Binding-site contacts:
Ligand atom OXT contacts residue THR50 of chain 1.J at 3.4 Å (h-bond).
Ligand atom CG contacts residue SER51 of chain 1.I at 3.8 Å.
Ligand atom CH2 contacts residue ILE20 of chain 1.J at 4.1 Å (hydrophobic).
Ligand atom N contacts residue ASP27 of chain 1.I at 3.1 Å (salt-bridge).
Ligand atom CD1 contacts residue ALA52 of chain 1.I at 4.0 Å (hydrophobic).
Ligand atom CB contacts residue THR28 of chain 1.I at 3.7 Å.
Ligand atom CZ2 contacts residue THR50 of chain 1.J at 3.9 Å.
Ligand atom CA contacts residue THR23 of chain 1.I at 3.7 Å.
Ligand atom C contacts residue THR47 of chain 1.J at 3.8 Å.
Ligand atom CB contacts residue SER51 of chain 1.I at 3.4 Å.
Ligand atom O contacts residue THR23 of chain 1.I at 3.9 Å.
Ligand atom NE1 contacts residue THR47 of chain 1.J at 3.9 Å.
Ligand atom CE2 contacts residue GLN45 of chain 1.J at 3.8 Å.
Ligand atom OXT contacts residue THR47 of chain 1.J at 2.9 Å (h-bond).
Ligand atom CZ3 contacts residue GLY21 of chain 1.J at 3.6 Å.
Ligand atom CD1 contacts residue GLN45 of chain 1.J at 3.7 Å.
Ligand atom NE1 contacts residue ALA44 of chain 1.J at 4.0 Å.
Ligand atom NE1 contacts residue GLN45 of chain 1.J at 2.8 Å (h-bond).
Ligand atom CD1 contacts residue SER51 of chain 1.I at 3.4 Å.
Ligand atom N contacts residue GLY25 of chain 1.I at 3.3 Å (h-bond).
Ligand atom CZ2 contacts residue ALA44 of chain 1.J at 4.1 Å (hydrophobic).
Ligand atom CD1 contacts residue THR47 of chain 1.J at 3.7 Å.
Ligand atom O contacts residue SER51 of chain 1.I at 2.9 Å (h-bond).
Ligand atom O contacts residue GLY25 of chain 1.I at 3.0 Å (h-bond).
Ligand atom CZ2 contacts residue ILE53 of chain 1.J at 3.9 Å (hydrophobic).
Ligand atom O contacts residue ARG24 of chain 1.I at 3.5 Å.
Ligand atom OXT contacts residue HIS49 of chain 1.J at 4.1 Å.
Ligand atom CA contacts residue SER51 of chain 1.I at 3.9 Å.
Ligand atom C contacts residue GLY25 of chain 1.I at 3.6 Å.
Ligand atom O contacts residue THR47 of chain 1.J at 3.7 Å.
Ligand atom CH2 contacts residue GLY21 of chain 1.J at 3.5 Å.
Ligand atom OXT contacts residue GLY25 of chain 1.I at 4.0 Å.
Ligand atom CA contacts residue GLY25 of chain 1.I at 3.8 Å.
Ligand atom C contacts residue SER51 of chain 1.I at 3.5 Å.
Ligand atom CA contacts residue THR28 of chain 1.I at 3.3 Å.
Ligand atom NE1 contacts residue SER51 of chain 1.I at 3.9 Å.
Ligand atom N contacts residue THR23 of chain 1.I at 2.7 Å (h-bond).
Ligand atom CB contacts residue THR23 of chain 1.I at 3.8 Å.
Ligand atom N contacts residue THR28 of chain 1.I at 2.9 Å (h-bond).
Ligand atom N contacts residue ARG24 of chain 1.I at 4.2 Å.

The protein below binds the small molecule below.
Small molecule (SMILES): N[C@@H](Cc1c[nH]c2ccccc12)C(=O)O

Sequence of chain 1.I:
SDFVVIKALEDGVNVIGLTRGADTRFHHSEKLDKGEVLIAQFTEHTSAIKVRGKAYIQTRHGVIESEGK

Sequence of chain 1.J:
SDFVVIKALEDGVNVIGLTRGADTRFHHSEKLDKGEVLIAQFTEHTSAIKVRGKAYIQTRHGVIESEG